Sequence of chain 1.BA:
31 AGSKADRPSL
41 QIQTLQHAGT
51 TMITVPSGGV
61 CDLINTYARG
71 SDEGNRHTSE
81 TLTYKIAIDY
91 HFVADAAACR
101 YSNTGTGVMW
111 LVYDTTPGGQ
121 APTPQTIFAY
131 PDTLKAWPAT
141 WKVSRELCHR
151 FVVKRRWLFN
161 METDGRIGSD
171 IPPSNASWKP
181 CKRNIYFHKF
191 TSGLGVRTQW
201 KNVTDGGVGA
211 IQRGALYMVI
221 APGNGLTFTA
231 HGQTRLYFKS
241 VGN

Binding-site contacts:
Ligand atom N3 contacts residue LYS34 of chain 1.BA at 3.3 Å (salt-bridge).
Ligand atom O5' contacts residue HIS149 of chain 1.BA at 4.2 Å.
Ligand atom OP1 contacts residue ARG145 of chain 1.BA at 2.3 Å (salt-bridge).
Ligand atom OP1 contacts residue ARG235 of chain 1.OA at 3.1 Å (salt-bridge).
Ligand atom N9 contacts residue PHE190 of chain 1.OA at 3.7 Å.
Ligand atom C2' contacts residue LYS154 of chain 1.BA at 3.6 Å.
Ligand atom C6 contacts residue PHE190 of chain 1.OA at 3.3 Å (hydrophobic).
Ligand atom O4 contacts residue LYS85 of chain 1.OA at 3.2 Å (salt-bridge).
Ligand atom N6 contacts residue PHE190 of chain 1.OA at 3.5 Å.
Ligand atom P contacts residue TYR237 of chain 1.OA at 3.8 Å.
Ligand atom OP2 contacts residue ARG156 of chain 1.BA at 3.8 Å.
Ligand atom OP2 contacts residue ARG235 of chain 1.OA at 2.5 Å (salt-bridge).
Ligand atom OP1 contacts residue HIS149 of chain 1.BA at 3.0 Å.
Ligand atom P contacts residue ARG145 of chain 1.BA at 3.7 Å.
Ligand atom C2' contacts residue LEU40 of chain 1.OA at 4.0 Å (hydrophobic).
Ligand atom OP1 contacts residue ILE42 of chain 1.OA at 4.1 Å.
Ligand atom C2 contacts residue LYS34 of chain 1.BA at 3.3 Å.
Ligand atom C7 contacts residue TYR237 of chain 1.OA at 4.1 Å (hydrophobic).
Ligand atom N1 contacts residue PHE190 of chain 1.OA at 3.7 Å.
Ligand atom C3' contacts residue ILE42 of chain 1.OA at 3.7 Å (hydrophobic).
Ligand atom OP2 contacts residue HIS149 of chain 1.BA at 3.3 Å.
Ligand atom C8 contacts residue PHE190 of chain 1.OA at 3.5 Å (hydrophobic).
Ligand atom N4 contacts residue TYR113 of chain 1.BA at 3.8 Å.
Ligand atom O3' contacts residue VAL153 of chain 1.BA at 4.1 Å.
Ligand atom C1' contacts residue ARG155 of chain 1.BA at 3.6 Å.
Ligand atom N7 contacts residue PHE190 of chain 1.OA at 3.5 Å.
Ligand atom OP2 contacts residue TYR237 of chain 1.OA at 2.7 Å (h-bond).
Ligand atom OP1 contacts residue VAL153 of chain 1.BA at 3.3 Å.
Ligand atom O3' contacts residue TYR237 of chain 1.OA at 3.6 Å.
Ligand atom C4 contacts residue PHE190 of chain 1.OA at 3.4 Å (hydrophobic).
Ligand atom C5' contacts residue ILE42 of chain 1.OA at 3.8 Å (hydrophobic).
Ligand atom O3' contacts residue SER39 of chain 1.OA at 4.1 Å.
Ligand atom C5 contacts residue PHE190 of chain 1.OA at 3.3 Å (hydrophobic).
Ligand atom P contacts residue HIS149 of chain 1.BA at 3.8 Å.
Ligand atom C2' contacts residue TYR237 of chain 1.OA at 4.0 Å (hydrophobic).
Ligand atom C7 contacts residue LEU40 of chain 1.OA at 3.5 Å (hydrophobic).
Ligand atom C2 contacts residue PHE190 of chain 1.OA at 4.2 Å (hydrophobic).
Ligand atom N3 contacts residue PHE190 of chain 1.OA at 3.9 Å.
Ligand atom P contacts residue ARG235 of chain 1.OA at 3.2 Å.
Ligand atom C2' contacts residue ARG155 of chain 1.BA at 3.1 Å.

The protein below binds the small molecule below.
Small molecule (SMILES): Cc1cn([C@H]2C[C@H](O[P](=O)(O)OC[C@H]3O[C@@H](n4ccc(N)nc4=O)C[C@@H]3O[P](=O)(O)OC[C@H]3O[C@@H](n4ccc(N)nc4=O)C[C@@H]3O[P](=O)(O)OC[C@H]3O[C@@H](n4ccc(N)nc4=O)C[C@@H]3O[P](=O)(O)OC[C@H]3O[C@@H](n4cnc5c(N)ncnc54)C[C@@H]3O)[C@@H](CO[P](=O)(O)O[C@H]3C[C@H](n4cnc5c(N)ncnc54)O[C@@H]3CO[P](=O)(O)O[C@H]3C[C@H](n4cnc5c(N)ncnc54)O[C@@H]3CO[P](=O)(O)O[C@H]3C[C@H](n4cnc5c(N)ncnc54)O[C@@H]3CO[P](=O)(O)O[C@H]3C[C@H](n4cnc5c(N)ncnc54)O[C@@H]3COP(=O)=O)O2)c(=O)[nH]c1=O

Sequence of chain 1.OA:
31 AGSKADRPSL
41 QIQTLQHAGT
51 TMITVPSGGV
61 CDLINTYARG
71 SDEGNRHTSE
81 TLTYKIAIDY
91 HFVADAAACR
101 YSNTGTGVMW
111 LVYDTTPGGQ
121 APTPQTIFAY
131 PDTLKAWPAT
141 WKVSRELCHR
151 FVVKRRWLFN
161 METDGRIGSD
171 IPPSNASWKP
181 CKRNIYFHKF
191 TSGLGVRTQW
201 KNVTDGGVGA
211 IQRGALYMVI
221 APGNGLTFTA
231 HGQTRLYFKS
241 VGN